Sequence of chain 5.A:
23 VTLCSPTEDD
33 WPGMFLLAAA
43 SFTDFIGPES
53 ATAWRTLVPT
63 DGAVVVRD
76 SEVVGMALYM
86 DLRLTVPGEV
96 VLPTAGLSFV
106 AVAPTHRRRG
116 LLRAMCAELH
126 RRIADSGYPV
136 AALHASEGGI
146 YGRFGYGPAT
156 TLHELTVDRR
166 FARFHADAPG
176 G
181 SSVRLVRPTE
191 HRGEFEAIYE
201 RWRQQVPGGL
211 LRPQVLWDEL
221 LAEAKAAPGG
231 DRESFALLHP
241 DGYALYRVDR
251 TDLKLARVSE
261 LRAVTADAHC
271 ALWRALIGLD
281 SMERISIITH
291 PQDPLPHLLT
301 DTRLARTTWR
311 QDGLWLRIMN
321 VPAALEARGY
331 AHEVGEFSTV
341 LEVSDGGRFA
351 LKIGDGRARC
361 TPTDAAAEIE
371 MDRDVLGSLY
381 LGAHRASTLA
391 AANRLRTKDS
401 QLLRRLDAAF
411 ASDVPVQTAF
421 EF

Binding-site contacts:
Ligand atom C04 contacts residue PHE422 of chain 5.A at 3.6 Å (hydrophobic).
Ligand atom C03 contacts residue SER103 of chain 5.A at 3.6 Å.
Ligand atom C26 contacts residue TRP56 of chain 5.A at 3.6 Å (hydrophobic).
Ligand atom C20 contacts residue TRP56 of chain 5.A at 3.8 Å (hydrophobic).
Ligand atom C04 contacts residue GOL1 of chain 5.H at 3.6 Å.
Ligand atom C18 contacts residue GLU421 of chain 5.A at 3.8 Å.
Ligand atom F24 contacts residue LEU83 of chain 5.A at 3.5 Å.
Ligand atom C23 contacts residue LEU83 of chain 5.A at 3.8 Å (hydrophobic).
Ligand atom C25 contacts residue VAL60 of chain 5.A at 4.0 Å (hydrophobic).
Ligand atom C26 contacts residue SER103 of chain 5.A at 4.0 Å.
Ligand atom C21 contacts residue TRP56 of chain 5.A at 4.0 Å (hydrophobic).
Ligand atom C23 contacts residue ALA53 of chain 5.A at 3.9 Å (hydrophobic).
Ligand atom C03 contacts residue TRP56 of chain 5.A at 3.8 Å (hydrophobic).
Ligand atom C25 contacts residue MET85 of chain 5.A at 4.0 Å (hydrophobic).
Ligand atom C22 contacts residue TRP56 of chain 5.A at 4.1 Å (hydrophobic).
Ligand atom C05 contacts residue TRP56 of chain 5.A at 3.9 Å (hydrophobic).
Ligand atom C22 contacts residue PHE104 of chain 5.A at 4.0 Å (hydrophobic).
Ligand atom C26 contacts residue MET85 of chain 5.A at 4.0 Å (hydrophobic).
Ligand atom C20 contacts residue PHE104 of chain 5.A at 3.8 Å (hydrophobic).
Ligand atom C22 contacts residue ALA53 of chain 5.A at 3.4 Å (hydrophobic).
Ligand atom C03 contacts residue PHE422 of chain 5.A at 3.5 Å (hydrophobic).
Ligand atom C19 contacts residue GLU421 of chain 5.A at 3.5 Å.
Ligand atom F24 contacts residue ARG57 of chain 5.A at 3.3 Å.
Ligand atom C23 contacts residue ARG57 of chain 5.A at 3.9 Å.
Ligand atom C02 contacts residue PHE104 of chain 5.A at 3.9 Å (hydrophobic).
Ligand atom C25 contacts residue TRP56 of chain 5.A at 3.8 Å (hydrophobic).
Ligand atom N06 contacts residue GOL1 of chain 5.H at 3.8 Å.
Ligand atom C07 contacts residue ILE48 of chain 5.A at 3.8 Å (hydrophobic).
Ligand atom F24 contacts residue TRP56 of chain 5.A at 4.0 Å.
Ligand atom C21 contacts residue PHE104 of chain 5.A at 3.4 Å (hydrophobic).
Ligand atom O01 contacts residue ILE48 of chain 5.A at 3.6 Å.
Ligand atom C23 contacts residue TRP56 of chain 5.A at 4.0 Å (hydrophobic).
Ligand atom O01 contacts residue PHE104 of chain 5.A at 3.6 Å.
Ligand atom F24 contacts residue TRP33 of chain 5.A at 3.8 Å.
Ligand atom C25 contacts residue LEU83 of chain 5.A at 3.8 Å (hydrophobic).
Ligand atom C21 contacts residue ALA53 of chain 5.A at 4.0 Å (hydrophobic).
Ligand atom C08 contacts residue ASP46 of chain 5.A at 3.4 Å.
Ligand atom F24 contacts residue VAL60 of chain 5.A at 3.5 Å.
Ligand atom F24 contacts residue ALA53 of chain 5.A at 4.0 Å.
Ligand atom C07 contacts residue GOL1 of chain 5.H at 3.4 Å.

This small molecule binds to this protein.
Small molecule (SMILES): O=C(CCCN1CCC(O)(Cc2ccc(F)cc2)CC1)c1ccc(F)cc1